A small-molecule ligand and the protein it binds are described below.
Small molecule (SMILES): C[C@H](NC(=O)[C@@H](N)CCCN=C(N)N)C(=O)N[C@@H](CCCN=C(N)N)C(=O)N[C@@H](CCCN=C(N)N)C(=O)N[C@@H](CCCN=C(N)N)C(=O)N[C@@H](CC1=NC=NC1)C(=O)N1CCC[C@H]1C(=O)N[C@@H](CO)C(=O)NCC=O

Sequence of chain 1.A:
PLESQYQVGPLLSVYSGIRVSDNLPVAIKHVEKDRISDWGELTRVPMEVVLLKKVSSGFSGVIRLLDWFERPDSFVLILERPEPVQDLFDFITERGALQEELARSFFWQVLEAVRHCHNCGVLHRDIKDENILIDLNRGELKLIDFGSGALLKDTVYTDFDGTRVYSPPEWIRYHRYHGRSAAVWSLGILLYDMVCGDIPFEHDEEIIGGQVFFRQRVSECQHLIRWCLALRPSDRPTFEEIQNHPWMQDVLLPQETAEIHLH

Binding-site contacts:
Ligand atom N contacts residue GLU170 of chain 1.A at 3.1 Å (salt-bridge).
Ligand atom CB contacts residue THR203 of chain 1.A at 3.3 Å.
Ligand atom CD contacts residue ARG255 of chain 1.A at 3.6 Å.
Ligand atom NH2 contacts residue ILE132 of chain 1.A at 3.6 Å.
Ligand atom CG contacts residue VAL205 of chain 1.A at 3.6 Å (hydrophobic).
Ligand atom CZ contacts residue PHE129 of chain 1.A at 3.6 Å (hydrophobic).
Ligand atom CA contacts residue ASP238 of chain 1.A at 3.5 Å.
Ligand atom CG contacts residue GLU170 of chain 1.A at 3.4 Å.
Ligand atom NH2 contacts residue PHE129 of chain 1.A at 3.0 Å (h-bond).
Ligand atom NE2 contacts residue GLU242 of chain 1.A at 2.8 Å (salt-bridge).
Ligand atom CB contacts residue ASP166 of chain 1.A at 3.2 Å.
Ligand atom C contacts residue ASP201 of chain 1.A at 3.5 Å.
Ligand atom CD contacts residue THR133 of chain 1.A at 3.6 Å.
Ligand atom OG contacts residue ASP166 of chain 1.A at 3.1 Å (salt-bridge).
Ligand atom CB contacts residue THR203 of chain 1.A at 3.6 Å.
Ligand atom CD contacts residue GLU170 of chain 1.A at 3.5 Å.
Ligand atom NH1 contacts residue GLY237 of chain 1.A at 3.4 Å (h-bond).
Ligand atom CB contacts residue GLY202 of chain 1.A at 3.5 Å.
Ligand atom NH2 contacts residue ASP169 of chain 1.A at 2.8 Å (salt-bridge).
Ligand atom CG contacts residue PHE129 of chain 1.A at 3.5 Å (hydrophobic).
Ligand atom CD contacts residue GLY237 of chain 1.A at 3.5 Å.
Ligand atom O contacts residue PHE129 of chain 1.A at 3.5 Å.
Ligand atom NH2 contacts residue ASP127 of chain 1.A at 3.0 Å (salt-bridge).
Ligand atom O contacts residue THR203 of chain 1.A at 3.6 Å.
Ligand atom N contacts residue PHE129 of chain 1.A at 3.5 Å.
Ligand atom NH1 contacts residue GLU170 of chain 1.A at 3.0 Å (salt-bridge).
Ligand atom C contacts residue ASP201 of chain 1.A at 3.5 Å.
Ligand atom O contacts residue GLU170 of chain 1.A at 3.3 Å (salt-bridge).
Ligand atom NH1 contacts residue ASP233 of chain 1.A at 3.0 Å (salt-bridge).
Ligand atom N contacts residue ASP201 of chain 1.A at 3.3 Å (salt-bridge).
Ligand atom NH1 contacts residue ASP238 of chain 1.A at 3.2 Å (salt-bridge).
Ligand atom CA contacts residue GLY202 of chain 1.A at 3.5 Å.
Ligand atom CE1 contacts residue ILE239 of chain 1.A at 3.4 Å (hydrophobic).
Ligand atom NH2 contacts residue ASP130 of chain 1.A at 3.2 Å (salt-bridge).
Ligand atom CB contacts residue ASP238 of chain 1.A at 3.5 Å.
Ligand atom C contacts residue PHE129 of chain 1.A at 3.5 Å (hydrophobic).
Ligand atom CB contacts residue GLU170 of chain 1.A at 3.3 Å.
Ligand atom NH1 contacts residue ASP169 of chain 1.A at 3.7 Å.
Ligand atom O contacts residue LYS168 of chain 1.A at 2.7 Å (salt-bridge).
Ligand atom NE contacts residue THR133 of chain 1.A at 2.8 Å (h-bond).